Binding-site contacts:
Ligand atom O7 contacts residue ASN49 of chain 1.A at 3.3 Å (h-bond).
Ligand atom C3 contacts residue ASN49 of chain 1.A at 3.8 Å.
Ligand atom C5 contacts residue ASN49 of chain 1.A at 3.7 Å.
Ligand atom C7 contacts residue ASN49 of chain 1.A at 3.3 Å.
Ligand atom N2 contacts residue VAL312 of chain 1.A at 4.3 Å.
Ligand atom N2 contacts residue ASN49 of chain 1.A at 2.9 Å (h-bond).
Ligand atom O5 contacts residue ASN49 of chain 1.A at 2.4 Å (h-bond).
Ligand atom C1 contacts residue VAL312 of chain 1.A at 4.5 Å (hydrophobic).
Ligand atom C8 contacts residue ASN49 of chain 1.A at 4.5 Å.
Ligand atom C1 contacts residue ASN49 of chain 1.A at 1.4 Å.
Ligand atom C4 contacts residue ASN49 of chain 1.A at 4.2 Å.
Ligand atom C8 contacts residue VAL312 of chain 1.A at 3.8 Å (hydrophobic).
Ligand atom C2 contacts residue ASN49 of chain 1.A at 2.5 Å.

Sequence of chain 1.A:
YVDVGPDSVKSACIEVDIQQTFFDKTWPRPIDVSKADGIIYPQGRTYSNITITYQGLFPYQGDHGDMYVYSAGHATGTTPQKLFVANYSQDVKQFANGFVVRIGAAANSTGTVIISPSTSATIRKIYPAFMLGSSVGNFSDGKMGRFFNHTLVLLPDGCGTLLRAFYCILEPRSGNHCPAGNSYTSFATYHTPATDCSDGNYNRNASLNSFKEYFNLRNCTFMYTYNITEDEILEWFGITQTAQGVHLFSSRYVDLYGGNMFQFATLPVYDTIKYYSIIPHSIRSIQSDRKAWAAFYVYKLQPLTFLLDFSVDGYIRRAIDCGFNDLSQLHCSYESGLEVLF

The small molecule below binds the protein below.
Small molecule (SMILES): CC(=O)N[C@@H]1[C@@H](O)[C@H](O)[C@@H](CO)O[C@H]1O